Binding-site contacts:
Ligand atom O6 contacts residue TYR609 of chain 1.A at 3.9 Å.
Ligand atom O7 contacts residue ASP606 of chain 1.A at 3.5 Å (salt-bridge).
Ligand atom O7 contacts residue ARG361 of chain 1.A at 2.8 Å (salt-bridge).
Ligand atom C4 contacts residue ASN355 of chain 1.A at 4.3 Å.
Ligand atom C7 contacts residue ASP606 of chain 1.A at 3.3 Å.
Ligand atom C5 contacts residue TYR609 of chain 1.A at 4.1 Å (hydrophobic).
Ligand atom C6 contacts residue TYR609 of chain 1.A at 3.3 Å (hydrophobic).
Ligand atom C1 contacts residue THR358 of chain 1.A at 3.3 Å.
Ligand atom N2 contacts residue ASP606 of chain 1.A at 3.8 Å.
Ligand atom C1 contacts residue ASN355 of chain 1.A at 1.5 Å.
Ligand atom N2 contacts residue SER357 of chain 1.A at 3.2 Å (h-bond).
Ligand atom C8 contacts residue SER357 of chain 1.A at 3.4 Å.
Ligand atom O5 contacts residue TYR609 of chain 1.A at 4.4 Å.
Ligand atom C2 contacts residue ASN355 of chain 1.A at 2.6 Å.
Ligand atom O7 contacts residue TYR609 of chain 1.A at 4.0 Å.
Ligand atom O7 contacts residue ASN355 of chain 1.A at 4.2 Å.
Ligand atom C8 contacts residue PHE379 of chain 1.A at 3.6 Å (hydrophobic).
Ligand atom C8 contacts residue ASN355 of chain 1.A at 3.5 Å.
Ligand atom C3 contacts residue SER357 of chain 1.A at 4.1 Å.
Ligand atom C1 contacts residue SER357 of chain 1.A at 4.0 Å.
Ligand atom C5 contacts residue ASN355 of chain 1.A at 3.6 Å.
Ligand atom O5 contacts residue ASN355 of chain 1.A at 2.3 Å (h-bond).
Ligand atom C7 contacts residue ASN355 of chain 1.A at 3.3 Å.
Ligand atom C8 contacts residue ARG361 of chain 1.A at 3.5 Å.
Ligand atom C2 contacts residue SER357 of chain 1.A at 4.0 Å.
Ligand atom C7 contacts residue ARG361 of chain 1.A at 3.8 Å.
Ligand atom C5 contacts residue THR358 of chain 1.A at 4.2 Å.
Ligand atom C8 contacts residue ASP606 of chain 1.A at 3.3 Å.
Ligand atom C3 contacts residue ASN355 of chain 1.A at 3.9 Å.
Ligand atom N2 contacts residue ASN355 of chain 1.A at 2.6 Å (h-bond).
Ligand atom O6 contacts residue ASN355 of chain 1.A at 4.4 Å.
Ligand atom O3 contacts residue TYR609 of chain 1.A at 3.9 Å.
Ligand atom O5 contacts residue THR358 of chain 1.A at 3.5 Å (h-bond).
Ligand atom C7 contacts residue SER357 of chain 1.A at 3.7 Å.

Sequence of chain 1.A:
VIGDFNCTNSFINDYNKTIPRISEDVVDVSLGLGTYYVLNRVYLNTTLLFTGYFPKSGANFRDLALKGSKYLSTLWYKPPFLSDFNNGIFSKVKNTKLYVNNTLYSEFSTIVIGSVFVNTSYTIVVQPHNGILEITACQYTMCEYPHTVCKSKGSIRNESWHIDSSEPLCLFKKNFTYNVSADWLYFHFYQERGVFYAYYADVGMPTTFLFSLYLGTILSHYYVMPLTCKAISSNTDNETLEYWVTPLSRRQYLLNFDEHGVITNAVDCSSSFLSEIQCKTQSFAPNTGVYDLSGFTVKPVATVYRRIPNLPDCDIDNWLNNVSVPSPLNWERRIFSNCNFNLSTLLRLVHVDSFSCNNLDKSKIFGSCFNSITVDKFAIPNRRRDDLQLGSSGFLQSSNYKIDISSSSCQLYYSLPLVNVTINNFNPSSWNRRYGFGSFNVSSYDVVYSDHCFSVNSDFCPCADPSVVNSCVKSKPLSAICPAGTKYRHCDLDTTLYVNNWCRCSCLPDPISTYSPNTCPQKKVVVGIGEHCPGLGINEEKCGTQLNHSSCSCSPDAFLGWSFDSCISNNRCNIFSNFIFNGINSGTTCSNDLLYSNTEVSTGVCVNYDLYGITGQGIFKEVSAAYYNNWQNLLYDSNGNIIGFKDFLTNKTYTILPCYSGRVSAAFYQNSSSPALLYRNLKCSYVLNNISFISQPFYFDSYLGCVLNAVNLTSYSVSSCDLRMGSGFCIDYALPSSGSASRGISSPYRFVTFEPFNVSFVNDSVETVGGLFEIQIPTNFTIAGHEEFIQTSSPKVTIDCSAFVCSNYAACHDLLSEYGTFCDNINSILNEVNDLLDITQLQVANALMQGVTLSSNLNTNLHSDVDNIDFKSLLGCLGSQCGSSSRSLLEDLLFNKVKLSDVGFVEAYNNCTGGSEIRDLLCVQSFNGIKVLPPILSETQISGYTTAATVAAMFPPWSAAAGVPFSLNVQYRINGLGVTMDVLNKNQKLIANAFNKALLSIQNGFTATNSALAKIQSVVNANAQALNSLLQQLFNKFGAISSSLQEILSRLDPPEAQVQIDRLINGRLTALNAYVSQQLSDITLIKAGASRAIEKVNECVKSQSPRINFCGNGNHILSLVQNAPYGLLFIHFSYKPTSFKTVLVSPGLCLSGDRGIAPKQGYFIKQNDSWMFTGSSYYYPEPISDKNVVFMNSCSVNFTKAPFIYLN

The protein below binds the small molecule below.
Small molecule (SMILES): CC(=O)N[C@H]1[C@H](O[C@H]2[C@H](O)[C@@H](NC(C)=O)CO[C@@H]2CO)O[C@H](CO)[C@@H](O)[C@@H]1O